The protein below binds the small molecule below.
Small molecule (SMILES): CC[C@H](C)[C@H](NC(=O)[C@H](CO)NC(=O)[C@H](CC(=O)O)NC(=O)[C@@H](N)CCC(=O)O)C(=O)N[C@@H](CC(C)C)C(=O)N[C@@H](CCC(N)=O)C(=O)N1CCC[C@H]1C(=O)NCC(=O)N[C@@H](C)C(=O)N[C@@H](Cc1ccccc1)C(=O)N[C@@H](CO)C(=O)N[C@@H](C)C(=O)N[C@H](C=O)CC(N)=O

Binding-site contacts:
Ligand atom CG contacts residue PRO536 of chain 1.GA at 4.5 Å (hydrophobic).
Ligand atom ND2 contacts residue TYR533 of chain 1.GA at 3.7 Å.
Ligand atom CB contacts residue LEU534 of chain 1.GA at 4.3 Å (hydrophobic).
Ligand atom CB contacts residue TYR537 of chain 1.GA at 3.0 Å (hydrophobic).
Ligand atom N contacts residue PRO536 of chain 1.GA at 4.2 Å.
Ligand atom CD1 contacts residue ILE535 of chain 1.GA at 4.0 Å (hydrophobic).
Ligand atom CE1 contacts residue LEU413 of chain 1.GA at 4.2 Å (hydrophobic).
Ligand atom CD2 contacts residue ALA484 of chain 1.GA at 3.6 Å (hydrophobic).
Ligand atom CG contacts residue TYR533 of chain 1.GA at 3.3 Å (hydrophobic).
Ligand atom O contacts residue LEU534 of chain 1.GA at 4.3 Å.
Ligand atom NE2 contacts residue PRO536 of chain 1.GA at 4.2 Å.
Ligand atom CD1 contacts residue THR488 of chain 1.GA at 4.2 Å.
Ligand atom CD1 contacts residue GLN538 of chain 1.GA at 3.1 Å.
Ligand atom CD1 contacts residue LEU413 of chain 1.GA at 4.1 Å (hydrophobic).
Ligand atom CB contacts residue THR488 of chain 1.GA at 4.4 Å.
Ligand atom CG1 contacts residue THR488 of chain 1.GA at 4.2 Å.
Ligand atom CD2 contacts residue MET485 of chain 1.GA at 4.0 Å (hydrophobic).
Ligand atom CA contacts residue ILE535 of chain 1.GA at 3.8 Å (hydrophobic).
Ligand atom CG contacts residue TYR537 of chain 1.GA at 3.2 Å (hydrophobic).
Ligand atom CB contacts residue TYR533 of chain 1.GA at 3.6 Å (hydrophobic).
Ligand atom C contacts residue HIS409 of chain 1.GA at 4.4 Å.
Ligand atom OD1 contacts residue TYR533 of chain 1.GA at 3.4 Å.
Ligand atom CA contacts residue TYR537 of chain 1.GA at 4.5 Å (hydrophobic).
Ligand atom N contacts residue ILE535 of chain 1.GA at 3.7 Å.
Ligand atom O contacts residue HIS409 of chain 1.GA at 3.6 Å.
Ligand atom CD1 contacts residue PHE402 of chain 1.GA at 4.0 Å (hydrophobic).
Ligand atom O contacts residue PRO536 of chain 1.GA at 3.8 Å.
Ligand atom CB contacts residue ILE535 of chain 1.GA at 4.2 Å (hydrophobic).
Ligand atom CB contacts residue GLU481 of chain 1.GA at 3.6 Å.
Ligand atom CD contacts residue TYR537 of chain 1.GA at 4.5 Å (hydrophobic).
Ligand atom CD1 contacts residue ILE535 of chain 1.GA at 4.0 Å (hydrophobic).
Ligand atom CD2 contacts residue THR488 of chain 1.GA at 4.2 Å.

Sequence of chain 1.GA:
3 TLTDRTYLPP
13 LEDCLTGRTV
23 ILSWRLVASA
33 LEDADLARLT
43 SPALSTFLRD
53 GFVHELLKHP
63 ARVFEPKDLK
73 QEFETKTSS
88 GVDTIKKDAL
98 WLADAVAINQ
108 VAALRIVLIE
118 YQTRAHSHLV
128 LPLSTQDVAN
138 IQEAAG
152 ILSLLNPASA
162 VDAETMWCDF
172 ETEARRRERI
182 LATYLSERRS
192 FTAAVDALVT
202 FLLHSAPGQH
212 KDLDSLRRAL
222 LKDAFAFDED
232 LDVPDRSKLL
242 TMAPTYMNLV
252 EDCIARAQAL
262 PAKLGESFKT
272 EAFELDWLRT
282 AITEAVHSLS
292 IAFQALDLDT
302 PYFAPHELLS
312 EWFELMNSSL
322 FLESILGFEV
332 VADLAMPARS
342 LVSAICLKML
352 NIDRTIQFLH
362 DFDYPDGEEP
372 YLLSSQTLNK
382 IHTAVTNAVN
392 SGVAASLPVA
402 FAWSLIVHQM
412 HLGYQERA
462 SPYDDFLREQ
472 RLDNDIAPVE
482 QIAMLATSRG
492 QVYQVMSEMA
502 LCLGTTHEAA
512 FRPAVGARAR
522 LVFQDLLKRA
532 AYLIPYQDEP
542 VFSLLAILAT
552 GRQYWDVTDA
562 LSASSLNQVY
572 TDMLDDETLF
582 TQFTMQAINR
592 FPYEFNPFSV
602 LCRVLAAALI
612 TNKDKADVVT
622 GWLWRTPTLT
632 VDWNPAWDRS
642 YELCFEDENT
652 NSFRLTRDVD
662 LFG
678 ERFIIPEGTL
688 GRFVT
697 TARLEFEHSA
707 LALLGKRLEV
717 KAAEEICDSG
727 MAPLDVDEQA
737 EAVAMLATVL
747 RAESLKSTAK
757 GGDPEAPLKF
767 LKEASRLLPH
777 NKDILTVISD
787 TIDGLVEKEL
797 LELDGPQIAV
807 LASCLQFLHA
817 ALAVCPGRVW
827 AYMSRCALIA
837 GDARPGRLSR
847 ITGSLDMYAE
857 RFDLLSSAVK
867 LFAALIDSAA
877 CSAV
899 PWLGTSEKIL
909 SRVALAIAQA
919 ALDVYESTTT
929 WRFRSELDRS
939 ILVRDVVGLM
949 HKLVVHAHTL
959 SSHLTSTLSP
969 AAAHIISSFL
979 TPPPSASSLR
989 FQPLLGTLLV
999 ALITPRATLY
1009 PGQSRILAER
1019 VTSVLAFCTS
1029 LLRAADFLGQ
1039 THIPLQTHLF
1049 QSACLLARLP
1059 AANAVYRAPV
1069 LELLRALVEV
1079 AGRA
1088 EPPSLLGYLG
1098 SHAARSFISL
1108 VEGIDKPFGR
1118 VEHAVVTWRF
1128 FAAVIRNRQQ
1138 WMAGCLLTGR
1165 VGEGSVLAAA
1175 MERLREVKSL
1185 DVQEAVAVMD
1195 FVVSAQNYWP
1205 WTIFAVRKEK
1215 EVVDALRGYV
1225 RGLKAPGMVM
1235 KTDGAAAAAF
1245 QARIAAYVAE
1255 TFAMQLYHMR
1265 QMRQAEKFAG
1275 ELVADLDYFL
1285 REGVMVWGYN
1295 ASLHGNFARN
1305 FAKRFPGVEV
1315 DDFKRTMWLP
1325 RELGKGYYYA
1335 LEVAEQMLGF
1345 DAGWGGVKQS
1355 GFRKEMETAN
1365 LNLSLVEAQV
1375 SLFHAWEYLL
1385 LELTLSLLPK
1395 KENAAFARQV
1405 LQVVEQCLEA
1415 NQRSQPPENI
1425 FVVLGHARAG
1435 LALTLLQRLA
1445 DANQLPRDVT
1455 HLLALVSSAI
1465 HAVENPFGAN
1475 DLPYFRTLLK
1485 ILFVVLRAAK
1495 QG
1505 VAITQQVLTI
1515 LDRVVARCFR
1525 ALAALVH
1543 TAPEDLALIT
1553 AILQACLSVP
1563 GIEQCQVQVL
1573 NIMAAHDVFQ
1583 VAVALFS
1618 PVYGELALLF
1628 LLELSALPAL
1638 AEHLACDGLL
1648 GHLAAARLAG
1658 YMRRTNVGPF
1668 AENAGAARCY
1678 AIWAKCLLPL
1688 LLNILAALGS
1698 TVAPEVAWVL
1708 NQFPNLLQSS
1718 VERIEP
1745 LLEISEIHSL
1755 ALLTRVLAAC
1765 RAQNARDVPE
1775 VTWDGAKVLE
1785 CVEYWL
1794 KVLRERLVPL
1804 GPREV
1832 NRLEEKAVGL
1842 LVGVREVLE